Binding-site contacts:
Ligand atom O6 contacts residue GLN216 of chain 2.A at 3.5 Å (h-bond).
Ligand atom O7 contacts residue GLN216 of chain 2.A at 3.6 Å.
Ligand atom O3 contacts residue GLN216 of chain 2.A at 2.7 Å (h-bond).
Ligand atom C1 contacts residue THR129 of chain 2.A at 3.7 Å.
Ligand atom O1A contacts residue THR129 of chain 2.A at 3.5 Å.
Ligand atom C1 contacts residue SER130 of chain 2.A at 3.7 Å.
Ligand atom O5 contacts residue GLY219 of chain 2.A at 3.5 Å (h-bond).
Ligand atom C9 contacts residue GLU184 of chain 2.A at 3.1 Å.
Ligand atom O7 contacts residue GLU184 of chain 2.A at 3.5 Å (salt-bridge).
Ligand atom C9 contacts residue TYR91 of chain 2.A at 3.4 Å (hydrophobic).
Ligand atom C7 contacts residue GLN216 of chain 2.A at 3.5 Å.
Ligand atom O1A contacts residue SER130 of chain 2.A at 2.8 Å (h-bond).
Ligand atom C5 contacts residue GLN220 of chain 2.A at 3.5 Å.
Ligand atom C9 contacts residue HIS177 of chain 2.A at 3.6 Å.
Ligand atom O10 contacts residue LEU188 of chain 2.A at 3.2 Å.
Ligand atom N5 contacts residue GLU128 of chain 2.A at 3.0 Å (salt-bridge).
Ligand atom C6 contacts residue GLY219 of chain 2.A at 3.1 Å.
Ligand atom C11 contacts residue LEU147 of chain 2.A at 3.7 Å (hydrophobic).
Ligand atom C4 contacts residue GLU128 of chain 2.A at 3.8 Å.
Ligand atom O9 contacts residue HIS177 of chain 2.A at 3.6 Å (h-bond).
Ligand atom O9 contacts residue TYR91 of chain 2.A at 2.6 Å (h-bond).
Ligand atom O1B contacts residue GLN220 of chain 2.A at 3.1 Å (h-bond).
Ligand atom O3 contacts residue GLY219 of chain 2.A at 3.3 Å (h-bond).
Ligand atom C3 contacts residue GLN220 of chain 2.A at 3.7 Å.
Ligand atom O8 contacts residue TRP145 of chain 2.A at 3.8 Å.
Ligand atom O8 contacts residue GLN220 of chain 2.A at 3.2 Å (h-bond).
Ligand atom C10 contacts residue LEU188 of chain 2.A at 3.8 Å (hydrophobic).
Ligand atom N2 contacts residue GLN216 of chain 2.A at 3.5 Å (h-bond).
Ligand atom O6 contacts residue SER221 of chain 2.A at 3.4 Å (h-bond).
Ligand atom O9 contacts residue GLU184 of chain 2.A at 2.6 Å (salt-bridge).
Ligand atom O6 contacts residue GLY219 of chain 2.A at 2.6 Å (h-bond).
Ligand atom C5 contacts residue GLU128 of chain 2.A at 3.7 Å.
Ligand atom O11 contacts residue GLY127 of chain 2.A at 3.3 Å.
Ligand atom O1B contacts residue THR129 of chain 2.A at 2.8 Å (h-bond).
Ligand atom O11 contacts residue GLU128 of chain 2.A at 2.8 Å (salt-bridge).
Ligand atom O7 contacts residue ARG187 of chain 2.A at 3.2 Å (salt-bridge).
Ligand atom C4 contacts residue GLN220 of chain 2.A at 3.7 Å.
Ligand atom O10 contacts residue ARG187 of chain 2.A at 3.2 Å (salt-bridge).
Ligand atom O8 contacts residue TYR91 of chain 2.A at 3.3 Å.
Ligand atom C5 contacts residue GLY219 of chain 2.A at 3.1 Å.

This small molecule binds to this protein.
Small molecule (SMILES): CC(=O)N[C@@H]1[C@@H](O)[C@H](O[C@@H]2O[C@H](CO)[C@H](O)[C@H](O[C@]3(C(=O)O)C[C@H](O)[C@@H](NC(=O)CO)[C@H]([C@H](O)[C@H](O)CO)O3)[C@H]2O)[C@@H](CO)O[C@H]1O

Sequence of chain 2.A:
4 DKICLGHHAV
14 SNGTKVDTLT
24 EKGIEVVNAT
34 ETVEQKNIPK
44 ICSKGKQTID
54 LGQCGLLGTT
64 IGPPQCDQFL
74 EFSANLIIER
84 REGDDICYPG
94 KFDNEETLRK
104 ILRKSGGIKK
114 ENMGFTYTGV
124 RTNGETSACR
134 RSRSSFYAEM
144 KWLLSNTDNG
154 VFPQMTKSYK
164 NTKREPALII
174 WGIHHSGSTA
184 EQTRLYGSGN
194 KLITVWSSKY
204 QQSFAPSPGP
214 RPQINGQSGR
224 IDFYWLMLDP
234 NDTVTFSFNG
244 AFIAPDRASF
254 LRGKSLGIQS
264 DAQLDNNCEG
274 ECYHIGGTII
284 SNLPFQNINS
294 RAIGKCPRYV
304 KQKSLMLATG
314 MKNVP